Sequence of chain 7.A:
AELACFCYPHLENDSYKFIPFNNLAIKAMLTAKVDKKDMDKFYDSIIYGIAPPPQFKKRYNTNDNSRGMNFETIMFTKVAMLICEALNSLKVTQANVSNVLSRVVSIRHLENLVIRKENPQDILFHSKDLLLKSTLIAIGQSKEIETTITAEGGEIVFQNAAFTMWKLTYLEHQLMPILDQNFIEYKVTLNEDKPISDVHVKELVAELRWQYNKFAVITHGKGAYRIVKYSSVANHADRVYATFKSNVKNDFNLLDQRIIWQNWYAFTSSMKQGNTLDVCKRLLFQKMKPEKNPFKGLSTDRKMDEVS

Binding-site contacts:
Ligand atom C2' contacts residue ARG109 of chain 7.A at 3.8 Å.
Ligand atom PG contacts residue HIS221 of chain 7.A at 4.3 Å.
Ligand atom O3' contacts residue ARG109 of chain 7.A at 2.6 Å (salt-bridge).
Ligand atom C1' contacts residue ARG240 of chain 7.A at 3.9 Å.
Ligand atom C3' contacts residue ARG109 of chain 7.A at 3.6 Å.
Ligand atom O1G contacts residue GLU147 of chain 7.A at 3.9 Å.
Ligand atom O2A contacts residue ARG227 of chain 7.A at 3.8 Å.
Ligand atom O2B contacts residue HIS221 of chain 7.A at 4.3 Å.
Ligand atom O2B contacts residue LYS223 of chain 7.A at 2.8 Å (salt-bridge).
Ligand atom N3B contacts residue LYS223 of chain 7.A at 3.6 Å (salt-bridge).
Ligand atom PA contacts residue ARG227 of chain 7.A at 3.6 Å.
Ligand atom O4' contacts residue ARG240 of chain 7.A at 3.9 Å.
Ligand atom O2G contacts residue ARG227 of chain 7.A at 2.8 Å (salt-bridge).
Ligand atom PB contacts residue HIS221 of chain 7.A at 3.9 Å.
Ligand atom O3G contacts residue GLU147 of chain 7.A at 4.1 Å.
Ligand atom O2G contacts residue HIS221 of chain 7.A at 3.6 Å.
Ligand atom O2' contacts residue ARG109 of chain 7.A at 3.1 Å (salt-bridge).
Ligand atom PG contacts residue LYS188 of chain 7.A at 4.3 Å.
Ligand atom PA contacts residue SER107 of chain 7.A at 4.4 Å.
Ligand atom O1A contacts residue HIS221 of chain 7.A at 3.9 Å.
Ligand atom O3G contacts residue LYS223 of chain 7.A at 3.6 Å.
Ligand atom PB contacts residue LYS223 of chain 7.A at 3.7 Å.
Ligand atom O1G contacts residue LYS188 of chain 7.A at 3.1 Å (salt-bridge).
Ligand atom C3' contacts residue SER107 of chain 7.A at 4.3 Å.
Ligand atom N3B contacts residue ARG227 of chain 7.A at 4.2 Å.
Ligand atom O3' contacts residue SER107 of chain 7.A at 3.4 Å (h-bond).
Ligand atom O1G contacts residue GLU153 of chain 7.A at 4.0 Å.
Ligand atom O1B contacts residue LYS223 of chain 7.A at 4.2 Å.
Ligand atom C2' contacts residue ARG240 of chain 7.A at 4.4 Å.
Ligand atom O1G contacts residue ARG227 of chain 7.A at 2.7 Å (salt-bridge).
Ligand atom O3A contacts residue HIS221 of chain 7.A at 3.0 Å (h-bond).
Ligand atom O3A contacts residue ARG227 of chain 7.A at 3.7 Å.
Ligand atom C5' contacts residue SER107 of chain 7.A at 4.2 Å.
Ligand atom O2A contacts residue SER107 of chain 7.A at 2.8 Å (h-bond).
Ligand atom N3B contacts residue HIS221 of chain 7.A at 3.7 Å.
Ligand atom O1B contacts residue SER107 of chain 7.A at 4.1 Å.
Ligand atom PA contacts residue HIS221 of chain 7.A at 4.2 Å.
Ligand atom O1A contacts residue ARG227 of chain 7.A at 3.0 Å (salt-bridge).
Ligand atom PG contacts residue ARG227 of chain 7.A at 3.3 Å.

A protein and the small-molecule ligand that binds it are described below.
Small molecule (SMILES): Nc1ncnc2c1ncn2[C@@H]1O[C@H](CO[P](=O)(O)O[P](=O)(O)NP(=O)(O)O)[C@@H](O)[C@H]1O